A small-molecule ligand and the protein it binds are described below.
Small molecule (SMILES): CC(=O)N[C@@H]1[C@@H](O)[C@H](O)[C@@H](CO)O[C@H]1O

Binding-site contacts:
Ligand atom C1 contacts residue ASN707 of chain 1.C at 1.4 Å.
Ligand atom O5 contacts residue TYR794 of chain 1.B at 3.8 Å.
Ligand atom N2 contacts residue ASN707 of chain 1.C at 2.9 Å (h-bond).
Ligand atom C4 contacts residue ASN707 of chain 1.C at 4.2 Å.
Ligand atom C3 contacts residue ASN707 of chain 1.C at 3.8 Å.
Ligand atom C2 contacts residue ASN707 of chain 1.C at 2.5 Å.
Ligand atom O5 contacts residue ASN707 of chain 1.C at 2.3 Å (h-bond).
Ligand atom O6 contacts residue ILE792 of chain 1.B at 4.0 Å.
Ligand atom C7 contacts residue ASN707 of chain 1.C at 3.9 Å.
Ligand atom C2 contacts residue TYR794 of chain 1.B at 4.3 Å (hydrophobic).
Ligand atom O7 contacts residue ASN707 of chain 1.C at 4.5 Å.
Ligand atom C5 contacts residue ASN707 of chain 1.C at 3.6 Å.
Ligand atom C1 contacts residue TYR794 of chain 1.B at 4.3 Å (hydrophobic).

Sequence of chain 1.C:
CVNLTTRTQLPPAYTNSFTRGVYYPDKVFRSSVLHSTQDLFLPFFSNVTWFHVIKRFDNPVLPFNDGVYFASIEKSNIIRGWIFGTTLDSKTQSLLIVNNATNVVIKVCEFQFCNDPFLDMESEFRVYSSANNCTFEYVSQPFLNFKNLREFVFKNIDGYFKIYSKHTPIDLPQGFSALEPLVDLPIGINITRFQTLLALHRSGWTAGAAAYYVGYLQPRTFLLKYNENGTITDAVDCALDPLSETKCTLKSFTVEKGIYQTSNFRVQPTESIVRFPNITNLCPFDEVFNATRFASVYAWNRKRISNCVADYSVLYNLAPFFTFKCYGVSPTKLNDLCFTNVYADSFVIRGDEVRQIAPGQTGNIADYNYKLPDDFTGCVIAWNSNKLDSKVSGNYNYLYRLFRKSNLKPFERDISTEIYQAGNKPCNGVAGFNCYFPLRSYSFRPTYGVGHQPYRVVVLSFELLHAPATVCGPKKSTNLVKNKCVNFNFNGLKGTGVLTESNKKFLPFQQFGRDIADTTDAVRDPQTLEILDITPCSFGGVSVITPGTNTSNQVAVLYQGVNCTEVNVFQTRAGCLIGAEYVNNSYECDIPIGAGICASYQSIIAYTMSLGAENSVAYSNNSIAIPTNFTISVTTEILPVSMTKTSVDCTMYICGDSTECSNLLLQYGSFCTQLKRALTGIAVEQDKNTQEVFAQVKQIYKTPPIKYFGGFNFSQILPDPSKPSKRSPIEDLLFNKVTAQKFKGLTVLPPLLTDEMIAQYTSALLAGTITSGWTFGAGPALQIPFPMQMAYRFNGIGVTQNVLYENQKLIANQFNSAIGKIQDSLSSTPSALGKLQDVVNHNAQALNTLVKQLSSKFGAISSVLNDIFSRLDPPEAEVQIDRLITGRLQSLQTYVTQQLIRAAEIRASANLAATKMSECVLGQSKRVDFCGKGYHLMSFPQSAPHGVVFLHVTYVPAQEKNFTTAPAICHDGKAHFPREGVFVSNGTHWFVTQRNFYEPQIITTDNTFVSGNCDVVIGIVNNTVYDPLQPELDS

Sequence of chain 1.B:
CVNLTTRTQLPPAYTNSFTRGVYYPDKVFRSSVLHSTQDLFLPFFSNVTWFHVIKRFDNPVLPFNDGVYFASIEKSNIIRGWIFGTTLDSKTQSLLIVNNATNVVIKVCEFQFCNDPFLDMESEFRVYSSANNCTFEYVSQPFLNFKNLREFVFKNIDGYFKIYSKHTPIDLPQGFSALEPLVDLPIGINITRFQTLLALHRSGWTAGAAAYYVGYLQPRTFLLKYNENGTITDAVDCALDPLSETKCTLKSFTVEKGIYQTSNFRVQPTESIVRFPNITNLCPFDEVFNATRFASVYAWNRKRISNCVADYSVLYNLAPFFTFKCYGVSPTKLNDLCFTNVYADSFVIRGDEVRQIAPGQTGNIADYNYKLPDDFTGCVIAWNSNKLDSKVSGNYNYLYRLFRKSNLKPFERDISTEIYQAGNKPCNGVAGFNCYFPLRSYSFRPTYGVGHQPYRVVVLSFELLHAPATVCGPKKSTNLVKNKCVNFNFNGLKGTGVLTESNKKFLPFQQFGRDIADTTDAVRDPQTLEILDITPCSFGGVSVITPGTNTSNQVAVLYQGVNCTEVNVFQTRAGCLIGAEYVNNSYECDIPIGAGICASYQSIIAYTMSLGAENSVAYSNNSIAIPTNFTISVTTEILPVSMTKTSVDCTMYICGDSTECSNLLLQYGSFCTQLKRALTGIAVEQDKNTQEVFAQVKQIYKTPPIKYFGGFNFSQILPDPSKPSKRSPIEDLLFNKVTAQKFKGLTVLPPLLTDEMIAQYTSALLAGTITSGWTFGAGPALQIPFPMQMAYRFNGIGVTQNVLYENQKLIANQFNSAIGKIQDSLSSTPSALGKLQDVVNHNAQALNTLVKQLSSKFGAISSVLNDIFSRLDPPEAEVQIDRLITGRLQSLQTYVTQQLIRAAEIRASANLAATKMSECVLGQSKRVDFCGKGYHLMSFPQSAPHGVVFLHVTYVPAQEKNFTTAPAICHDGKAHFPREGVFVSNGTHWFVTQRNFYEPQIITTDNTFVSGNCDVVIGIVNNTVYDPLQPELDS